Sequence of chain 13.A:
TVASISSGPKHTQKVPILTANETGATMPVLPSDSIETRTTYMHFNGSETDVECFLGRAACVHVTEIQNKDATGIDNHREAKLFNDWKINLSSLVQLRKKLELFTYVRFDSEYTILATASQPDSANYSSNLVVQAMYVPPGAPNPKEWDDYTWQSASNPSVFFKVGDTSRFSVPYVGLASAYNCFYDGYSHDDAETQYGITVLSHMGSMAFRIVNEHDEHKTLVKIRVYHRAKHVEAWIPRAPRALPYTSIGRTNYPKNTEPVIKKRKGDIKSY

A small-molecule ligand and the protein it binds are described below.
Small molecule (SMILES): Cc1cc(CCCCCCCOc2ccc(C3=N[C@@H](C)CO3)cc2)on1

Sequence of chain 13.C:
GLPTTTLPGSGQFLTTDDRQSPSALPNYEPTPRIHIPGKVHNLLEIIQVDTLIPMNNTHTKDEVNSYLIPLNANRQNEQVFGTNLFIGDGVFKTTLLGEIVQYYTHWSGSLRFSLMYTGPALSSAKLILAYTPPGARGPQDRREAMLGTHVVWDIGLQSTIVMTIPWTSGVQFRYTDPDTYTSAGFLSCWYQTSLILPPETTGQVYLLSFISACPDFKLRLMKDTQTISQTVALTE

Binding-site contacts:
Ligand atom C4A contacts residue ASN198 of chain 13.A at 3.9 Å.
Ligand atom C6C contacts residue VAL191 of chain 13.A at 3.2 Å (hydrophobic).
Ligand atom C4 contacts residue PHE186 of chain 13.A at 3.6 Å (hydrophobic).
Ligand atom C4C contacts residue ILE104 of chain 13.A at 3.9 Å (hydrophobic).
Ligand atom C5 contacts residue TYR152 of chain 13.A at 3.8 Å (hydrophobic).
Ligand atom C4C contacts residue TYR152 of chain 13.A at 3.8 Å (hydrophobic).
Ligand atom C5 contacts residue PHE186 of chain 13.A at 3.5 Å (hydrophobic).
Ligand atom N2 contacts residue PRO174 of chain 13.A at 3.9 Å.
Ligand atom C31 contacts residue ALA150 of chain 13.A at 3.1 Å (hydrophobic).
Ligand atom O1 contacts residue PHE186 of chain 13.A at 3.5 Å.
Ligand atom C6B contacts residue LEU106 of chain 13.A at 4.0 Å (hydrophobic).
Ligand atom O1B contacts residue TYR128 of chain 13.A at 3.9 Å.
Ligand atom C5B contacts residue LEU106 of chain 13.A at 3.8 Å (hydrophobic).
Ligand atom C1C contacts residue TYR152 of chain 13.A at 4.0 Å (hydrophobic).
Ligand atom N2 contacts residue PHE186 of chain 13.A at 3.7 Å.
Ligand atom C2C contacts residue TYR152 of chain 13.A at 4.0 Å (hydrophobic).
Ligand atom C4 contacts residue TYR152 of chain 13.A at 3.9 Å (hydrophobic).
Ligand atom C5B contacts residue TYR197 of chain 13.A at 3.8 Å (hydrophobic).
Ligand atom C6B contacts residue TYR197 of chain 13.A at 3.7 Å (hydrophobic).
Ligand atom C5C contacts residue ILE104 of chain 13.A at 3.8 Å (hydrophobic).
Ligand atom C7C contacts residue TYR128 of chain 13.A at 3.6 Å (hydrophobic).
Ligand atom C5C contacts residue TYR128 of chain 13.A at 3.5 Å (hydrophobic).
Ligand atom O1B contacts residue ILE104 of chain 13.A at 3.9 Å.
Ligand atom C31 contacts residue PRO174 of chain 13.A at 3.4 Å (hydrophobic).
Ligand atom N2 contacts residue ALA24 of chain 13.C at 3.4 Å.
Ligand atom C3 contacts residue PHE186 of chain 13.A at 3.8 Å (hydrophobic).
Ligand atom O1 contacts residue ALA24 of chain 13.C at 3.6 Å.
Ligand atom C31 contacts residue VAL176 of chain 13.A at 3.3 Å (hydrophobic).
Ligand atom C2C contacts residue VAL188 of chain 13.A at 3.2 Å (hydrophobic).
Ligand atom CM1 contacts residue SER107 of chain 13.A at 3.9 Å.
Ligand atom C31 contacts residue SER175 of chain 13.A at 3.6 Å.
Ligand atom C3C contacts residue VAL188 of chain 13.A at 3.3 Å (hydrophobic).
Ligand atom C4 contacts residue MET224 of chain 13.A at 3.8 Å (hydrophobic).
Ligand atom C4B contacts residue LEU106 of chain 13.A at 4.0 Å (hydrophobic).
Ligand atom O1 contacts residue VAL188 of chain 13.A at 3.8 Å.
Ligand atom C7C contacts residue TYR197 of chain 13.A at 3.8 Å (hydrophobic).
Ligand atom C7C contacts residue VAL191 of chain 13.A at 4.0 Å (hydrophobic).
Ligand atom C3C contacts residue TYR128 of chain 13.A at 3.9 Å (hydrophobic).
Ligand atom C3 contacts residue PRO174 of chain 13.A at 3.8 Å (hydrophobic).
Ligand atom O1 contacts residue TYR152 of chain 13.A at 3.9 Å.